Sequence of chain 5.D:
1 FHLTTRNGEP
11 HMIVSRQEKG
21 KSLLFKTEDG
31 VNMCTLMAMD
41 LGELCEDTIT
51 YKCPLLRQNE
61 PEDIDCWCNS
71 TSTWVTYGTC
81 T

Binding-site contacts:
Ligand atom O2 contacts residue BMA1 of chain 5.V at 3.0 Å (h-bond).
Ligand atom C1 contacts residue NAG1 of chain 5.T at 1.7 Å.
Ligand atom C2 contacts residue NAG1 of chain 5.T at 2.9 Å.
Ligand atom C4 contacts residue BMA1 of chain 5.V at 3.6 Å.
Ligand atom C3 contacts residue BMA1 of chain 5.V at 2.5 Å.
Ligand atom O4 contacts residue BMA1 of chain 5.V at 4.0 Å.
Ligand atom O6 contacts residue NAG1 of chain 5.T at 4.5 Å.
Ligand atom O2 contacts residue NAG1 of chain 5.T at 3.4 Å (h-bond).
Ligand atom C3 contacts residue NAG1 of chain 5.T at 4.1 Å.
Ligand atom O5 contacts residue NAG1 of chain 5.T at 2.5 Å (h-bond).
Ligand atom O3 contacts residue BMA1 of chain 5.V at 1.1 Å.
Ligand atom C5 contacts residue NAG1 of chain 5.T at 3.8 Å.
Ligand atom C2 contacts residue BMA1 of chain 5.V at 3.2 Å.
Ligand atom O2 contacts residue HIS2 of chain 5.D at 3.4 Å (h-bond).
Ligand atom C2 contacts residue HIS2 of chain 5.D at 4.5 Å.

The protein below binds the small molecule below.
Small molecule (SMILES): OC[C@H]1O[C@@H](O)[C@@H](O)[C@@H](O)[C@@H]1O